Sequence of chain 1.O:
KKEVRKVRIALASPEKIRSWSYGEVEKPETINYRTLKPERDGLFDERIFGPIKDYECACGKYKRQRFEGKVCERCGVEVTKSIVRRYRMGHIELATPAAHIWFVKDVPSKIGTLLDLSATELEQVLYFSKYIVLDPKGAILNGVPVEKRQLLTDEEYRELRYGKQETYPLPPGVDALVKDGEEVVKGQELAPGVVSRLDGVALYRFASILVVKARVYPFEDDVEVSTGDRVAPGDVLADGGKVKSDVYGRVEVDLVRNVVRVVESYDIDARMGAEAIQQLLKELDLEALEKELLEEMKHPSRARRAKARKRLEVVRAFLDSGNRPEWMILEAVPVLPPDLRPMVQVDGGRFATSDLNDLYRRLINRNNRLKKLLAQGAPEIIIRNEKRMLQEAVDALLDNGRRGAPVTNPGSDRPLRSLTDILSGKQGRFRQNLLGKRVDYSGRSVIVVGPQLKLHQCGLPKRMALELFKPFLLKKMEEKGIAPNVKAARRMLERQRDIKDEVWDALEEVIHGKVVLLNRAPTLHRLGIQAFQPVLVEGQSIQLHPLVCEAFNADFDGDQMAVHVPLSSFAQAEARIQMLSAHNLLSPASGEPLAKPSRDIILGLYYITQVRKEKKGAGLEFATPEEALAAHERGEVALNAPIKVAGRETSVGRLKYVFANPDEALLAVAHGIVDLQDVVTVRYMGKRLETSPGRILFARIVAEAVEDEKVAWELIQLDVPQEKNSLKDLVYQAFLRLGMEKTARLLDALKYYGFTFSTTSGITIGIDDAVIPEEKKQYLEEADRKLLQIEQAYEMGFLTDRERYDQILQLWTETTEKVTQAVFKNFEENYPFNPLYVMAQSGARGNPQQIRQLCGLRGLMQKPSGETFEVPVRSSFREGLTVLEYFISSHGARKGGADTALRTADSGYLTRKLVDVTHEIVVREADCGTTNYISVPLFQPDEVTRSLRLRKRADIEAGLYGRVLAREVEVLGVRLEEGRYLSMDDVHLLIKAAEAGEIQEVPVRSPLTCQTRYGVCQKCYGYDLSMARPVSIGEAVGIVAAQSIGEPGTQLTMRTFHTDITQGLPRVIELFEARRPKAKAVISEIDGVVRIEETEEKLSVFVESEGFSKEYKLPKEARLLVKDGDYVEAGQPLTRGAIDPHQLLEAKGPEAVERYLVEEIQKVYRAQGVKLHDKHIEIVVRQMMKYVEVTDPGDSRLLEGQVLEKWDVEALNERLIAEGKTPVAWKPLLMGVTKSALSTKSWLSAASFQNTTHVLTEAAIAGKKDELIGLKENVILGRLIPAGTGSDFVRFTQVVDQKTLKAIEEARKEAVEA

The small molecule below binds the protein below.
Small molecule (SMILES): Nc1ncnc2c1ncn2[C@@H]1O[C@H](CO[P](=O)(O)C[P](=O)(O)OP(=O)(O)O)[C@@H](O)[C@H]1O

Sequence of chain 1.N:
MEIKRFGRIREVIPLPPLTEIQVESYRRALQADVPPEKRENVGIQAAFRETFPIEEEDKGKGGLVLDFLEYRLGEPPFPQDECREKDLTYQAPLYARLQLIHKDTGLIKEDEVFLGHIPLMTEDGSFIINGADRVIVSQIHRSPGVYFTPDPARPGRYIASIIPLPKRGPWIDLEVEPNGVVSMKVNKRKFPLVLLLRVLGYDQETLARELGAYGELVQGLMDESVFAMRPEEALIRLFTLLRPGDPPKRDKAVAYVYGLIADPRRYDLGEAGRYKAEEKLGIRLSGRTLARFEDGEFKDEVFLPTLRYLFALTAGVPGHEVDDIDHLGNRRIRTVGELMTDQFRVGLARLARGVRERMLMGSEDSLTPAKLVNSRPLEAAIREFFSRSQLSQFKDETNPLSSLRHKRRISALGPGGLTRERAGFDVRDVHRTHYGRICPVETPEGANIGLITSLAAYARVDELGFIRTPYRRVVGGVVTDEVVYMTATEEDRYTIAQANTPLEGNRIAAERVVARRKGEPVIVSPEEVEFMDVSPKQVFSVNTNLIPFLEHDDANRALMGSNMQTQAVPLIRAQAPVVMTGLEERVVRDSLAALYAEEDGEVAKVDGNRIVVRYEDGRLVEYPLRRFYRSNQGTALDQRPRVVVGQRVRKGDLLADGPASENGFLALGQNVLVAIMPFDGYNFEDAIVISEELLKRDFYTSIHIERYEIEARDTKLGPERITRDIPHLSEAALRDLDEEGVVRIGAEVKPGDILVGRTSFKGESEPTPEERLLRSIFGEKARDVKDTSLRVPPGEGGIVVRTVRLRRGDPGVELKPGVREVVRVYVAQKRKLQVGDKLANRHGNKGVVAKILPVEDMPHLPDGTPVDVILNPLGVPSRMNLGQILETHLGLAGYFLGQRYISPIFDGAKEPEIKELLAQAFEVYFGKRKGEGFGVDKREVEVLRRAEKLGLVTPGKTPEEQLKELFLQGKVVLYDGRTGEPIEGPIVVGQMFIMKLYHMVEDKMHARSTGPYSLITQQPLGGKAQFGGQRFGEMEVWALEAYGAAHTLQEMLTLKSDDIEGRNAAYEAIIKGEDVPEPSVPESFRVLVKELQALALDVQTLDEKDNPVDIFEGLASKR

Binding-site contacts:
Ligand atom O2' contacts residue ASN737 of chain 1.O at 2.8 Å (h-bond).
Ligand atom O1A contacts residue MG1 of chain 1.BA at 2.3 Å.
Ligand atom O3G contacts residue ARG557 of chain 1.N at 2.9 Å (salt-bridge).
Ligand atom O2' contacts residue PRO706 of chain 1.O at 3.6 Å.
Ligand atom O3B contacts residue MG1 of chain 1.BA at 3.1 Å.
Ligand atom O3' contacts residue ARG704 of chain 1.O at 4.2 Å.
Ligand atom PG contacts residue ARG879 of chain 1.N at 3.9 Å.
Ligand atom O3' contacts residue ASN737 of chain 1.O at 2.6 Å (h-bond).
Ligand atom O2G contacts residue ARG1029 of chain 1.O at 3.6 Å.
Ligand atom O2B contacts residue MG1 of chain 1.BA at 2.3 Å.
Ligand atom O4' contacts residue ARG704 of chain 1.O at 3.8 Å.
Ligand atom C3A contacts residue MG1 of chain 1.BA at 3.4 Å.
Ligand atom PB contacts residue MG1 of chain 1.BA at 3.1 Å.
Ligand atom O1G contacts residue MG1 of chain 1.BA at 3.1 Å.
Ligand atom C2 contacts residue THR1088 of chain 1.O at 4.2 Å.
Ligand atom O3G contacts residue MG1 of chain 1.BA at 2.2 Å.
Ligand atom C2' contacts residue ASN737 of chain 1.O at 3.8 Å.
Ligand atom PG contacts residue ARG557 of chain 1.N at 3.2 Å.
Ligand atom O1A contacts residue ARG557 of chain 1.N at 3.8 Å.
Ligand atom O2' contacts residue ARG704 of chain 1.O at 3.7 Å.
Ligand atom O1G contacts residue ARG783 of chain 1.O at 3.8 Å.
Ligand atom O1G contacts residue ARG1029 of chain 1.O at 3.1 Å (salt-bridge).
Ligand atom PA contacts residue ARG557 of chain 1.N at 4.3 Å.
Ligand atom C2' contacts residue ARG704 of chain 1.O at 4.3 Å.
Ligand atom N1 contacts residue THR1088 of chain 1.O at 3.9 Å.
Ligand atom O2G contacts residue ARG557 of chain 1.N at 3.1 Å (salt-bridge).
Ligand atom O2G contacts residue ARG879 of chain 1.N at 3.7 Å.
Ligand atom O2A contacts residue ARG557 of chain 1.N at 3.8 Å.
Ligand atom C1' contacts residue ARG704 of chain 1.O at 4.0 Å.
Ligand atom O3G contacts residue ASP739 of chain 1.O at 4.1 Å.
Ligand atom C3' contacts residue ASN737 of chain 1.O at 3.7 Å.
Ligand atom O3G contacts residue ARG1029 of chain 1.O at 3.3 Å (salt-bridge).
Ligand atom C2 contacts residue PRO706 of chain 1.O at 3.8 Å (hydrophobic).
Ligand atom PG contacts residue MG1 of chain 1.BA at 2.9 Å.
Ligand atom O2G contacts residue SER878 of chain 1.N at 4.3 Å.
Ligand atom O3G contacts residue ARG879 of chain 1.N at 2.8 Å (salt-bridge).
Ligand atom PA contacts residue MG1 of chain 1.BA at 3.4 Å.
Ligand atom N3 contacts residue PRO706 of chain 1.O at 3.6 Å.
Ligand atom O3B contacts residue ARG557 of chain 1.N at 3.2 Å (salt-bridge).
Ligand atom PG contacts residue ARG1029 of chain 1.O at 3.6 Å.